The protein below binds the small molecule below.
Small molecule (SMILES): CC(=O)N[C@@H]1[C@@H](O)[C@H](O)[C@@H](CO)O[C@H]1O

Binding-site contacts:
Ligand atom C1 contacts residue ARG14 of chain 3.A at 3.5 Å.
Ligand atom O7 contacts residue ASN57 of chain 3.A at 3.5 Å (h-bond).
Ligand atom O5 contacts residue ASN57 of chain 3.A at 3.9 Å.
Ligand atom C7 contacts residue ASN57 of chain 3.A at 3.0 Å.
Ligand atom C5 contacts residue ARG14 of chain 3.A at 4.5 Å.
Ligand atom C1 contacts residue ASN57 of chain 3.A at 2.9 Å.
Ligand atom C8 contacts residue ASN57 of chain 3.A at 3.6 Å.
Ligand atom N2 contacts residue ASN57 of chain 3.A at 2.9 Å (h-bond).
Ligand atom O5 contacts residue ARG14 of chain 3.A at 4.1 Å.
Ligand atom C2 contacts residue ASN57 of chain 3.A at 3.2 Å.

Sequence of chain 3.A:
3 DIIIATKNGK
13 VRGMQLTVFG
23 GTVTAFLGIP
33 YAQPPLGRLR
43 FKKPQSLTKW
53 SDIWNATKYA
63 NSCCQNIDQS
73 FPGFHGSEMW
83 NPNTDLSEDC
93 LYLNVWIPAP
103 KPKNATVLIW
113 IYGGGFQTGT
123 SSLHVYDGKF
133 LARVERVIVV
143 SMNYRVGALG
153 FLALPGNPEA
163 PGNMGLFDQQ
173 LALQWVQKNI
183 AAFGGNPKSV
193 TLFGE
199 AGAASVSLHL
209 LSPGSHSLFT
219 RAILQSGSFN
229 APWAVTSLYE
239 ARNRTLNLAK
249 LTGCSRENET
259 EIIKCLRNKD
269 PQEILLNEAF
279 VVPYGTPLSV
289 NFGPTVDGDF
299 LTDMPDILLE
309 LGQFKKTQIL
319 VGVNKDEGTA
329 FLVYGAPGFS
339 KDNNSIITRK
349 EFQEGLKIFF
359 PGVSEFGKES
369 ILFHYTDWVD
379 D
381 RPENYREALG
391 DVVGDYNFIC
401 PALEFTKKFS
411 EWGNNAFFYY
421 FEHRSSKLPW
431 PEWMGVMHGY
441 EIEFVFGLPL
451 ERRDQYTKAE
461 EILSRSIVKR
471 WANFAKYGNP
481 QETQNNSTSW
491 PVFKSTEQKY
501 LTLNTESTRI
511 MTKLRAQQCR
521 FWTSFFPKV